This protein binds this small molecule.
Small molecule (SMILES): CC(=O)N[C@H]1[C@H](O[C@H]2[C@H](O)[C@@H](NC(C)=O)CO[C@@H]2CO)O[C@H](CO)[C@@H](O)[C@@H]1O

Sequence of chain 1.C:
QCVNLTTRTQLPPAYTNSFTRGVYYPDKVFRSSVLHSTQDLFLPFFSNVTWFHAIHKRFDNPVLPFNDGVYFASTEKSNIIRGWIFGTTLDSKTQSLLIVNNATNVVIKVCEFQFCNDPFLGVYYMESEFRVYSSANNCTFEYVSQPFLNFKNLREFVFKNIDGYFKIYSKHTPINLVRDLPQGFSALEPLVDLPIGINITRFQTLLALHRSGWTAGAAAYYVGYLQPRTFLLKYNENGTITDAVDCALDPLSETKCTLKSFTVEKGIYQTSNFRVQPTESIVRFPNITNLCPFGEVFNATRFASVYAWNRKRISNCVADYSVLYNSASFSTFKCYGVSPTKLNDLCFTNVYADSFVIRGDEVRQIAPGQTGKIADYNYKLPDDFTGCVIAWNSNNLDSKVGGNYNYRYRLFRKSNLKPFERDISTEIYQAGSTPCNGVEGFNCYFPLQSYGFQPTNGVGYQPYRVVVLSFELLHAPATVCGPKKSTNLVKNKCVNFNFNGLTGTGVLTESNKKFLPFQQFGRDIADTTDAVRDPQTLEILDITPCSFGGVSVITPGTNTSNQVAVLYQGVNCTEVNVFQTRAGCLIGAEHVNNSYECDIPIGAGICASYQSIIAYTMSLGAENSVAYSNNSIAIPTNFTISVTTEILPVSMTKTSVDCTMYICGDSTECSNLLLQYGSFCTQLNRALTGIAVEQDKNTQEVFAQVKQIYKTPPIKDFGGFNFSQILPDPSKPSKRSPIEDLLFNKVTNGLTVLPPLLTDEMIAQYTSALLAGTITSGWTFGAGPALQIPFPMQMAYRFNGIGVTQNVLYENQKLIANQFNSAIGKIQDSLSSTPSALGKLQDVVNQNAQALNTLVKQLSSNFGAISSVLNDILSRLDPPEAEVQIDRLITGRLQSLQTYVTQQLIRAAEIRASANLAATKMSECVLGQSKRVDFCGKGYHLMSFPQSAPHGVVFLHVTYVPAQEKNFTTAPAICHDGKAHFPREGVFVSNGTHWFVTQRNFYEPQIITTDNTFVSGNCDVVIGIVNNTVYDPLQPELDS

Binding-site contacts:
Ligand atom C4 contacts residue ASN137 of chain 1.C at 4.3 Å.
Ligand atom C3 contacts residue ASN137 of chain 1.C at 4.3 Å.
Ligand atom N2 contacts residue ASN17 of chain 1.C at 3.0 Å (h-bond).
Ligand atom O7 contacts residue ASN17 of chain 1.C at 3.4 Å (h-bond).
Ligand atom C8 contacts residue ASN17 of chain 1.C at 4.2 Å.
Ligand atom C5 contacts residue ASN17 of chain 1.C at 3.7 Å.
Ligand atom C3 contacts residue ASN17 of chain 1.C at 3.9 Å.
Ligand atom C1 contacts residue ASN17 of chain 1.C at 1.5 Å.
Ligand atom C8 contacts residue VAL16 of chain 1.C at 4.3 Å (hydrophobic).
Ligand atom C1 contacts residue ASN137 of chain 1.C at 4.3 Å.
Ligand atom C7 contacts residue ASN17 of chain 1.C at 3.3 Å.
Ligand atom C8 contacts residue CYS15 of chain 1.C at 3.3 Å (hydrophobic).
Ligand atom N2 contacts residue CYS15 of chain 1.C at 4.5 Å.
Ligand atom C6 contacts residue ASN137 of chain 1.C at 4.0 Å.
Ligand atom C5 contacts residue ASN137 of chain 1.C at 3.7 Å.
Ligand atom O5 contacts residue ASN17 of chain 1.C at 2.4 Å (h-bond).
Ligand atom C2 contacts residue ASN17 of chain 1.C at 2.6 Å.
Ligand atom C4 contacts residue ASN17 of chain 1.C at 4.3 Å.
Ligand atom O5 contacts residue ASN137 of chain 1.C at 4.0 Å.
Ligand atom O4 contacts residue ASN137 of chain 1.C at 4.3 Å.